This protein binds this small molecule.
Small molecule (SMILES): CC(=O)N[C@H]1[C@H](O[C@H]2[C@H](O)[C@@H](NC(C)=O)CO[C@@H]2CO)O[C@H](CO)[C@@H](O[C@@H]2O[C@H](CO)[C@@H](O)[C@H](O)[C@@H]2O)[C@@H]1O

Binding-site contacts:
Ligand atom C6 contacts residue TRP237 of chain 1.E at 4.0 Å (hydrophobic).
Ligand atom C7 contacts residue ASN166 of chain 1.E at 3.1 Å.
Ligand atom C3 contacts residue ASN166 of chain 1.E at 3.6 Å.
Ligand atom C5 contacts residue TRP237 of chain 1.E at 4.2 Å (hydrophobic).
Ligand atom O7 contacts residue THR239 of chain 1.E at 4.3 Å.
Ligand atom N2 contacts residue ASN166 of chain 1.E at 2.6 Å (h-bond).
Ligand atom O5 contacts residue ASN166 of chain 1.E at 2.3 Å (h-bond).
Ligand atom C1 contacts residue TRP237 of chain 1.E at 4.4 Å (hydrophobic).
Ligand atom N2 contacts residue THR239 of chain 1.E at 4.1 Å.
Ligand atom C4 contacts residue ASN166 of chain 1.E at 4.1 Å.
Ligand atom O5 contacts residue THR168 of chain 1.E at 4.2 Å.
Ligand atom C5 contacts residue ASN166 of chain 1.E at 3.6 Å.
Ligand atom C7 contacts residue THR239 of chain 1.E at 4.3 Å.
Ligand atom C1 contacts residue ASN166 of chain 1.E at 1.4 Å.
Ligand atom C2 contacts residue ASN166 of chain 1.E at 2.2 Å.
Ligand atom C8 contacts residue TRP237 of chain 1.E at 3.5 Å (hydrophobic).
Ligand atom O7 contacts residue ASN166 of chain 1.E at 2.8 Å (h-bond).

Sequence of chain 1.E:
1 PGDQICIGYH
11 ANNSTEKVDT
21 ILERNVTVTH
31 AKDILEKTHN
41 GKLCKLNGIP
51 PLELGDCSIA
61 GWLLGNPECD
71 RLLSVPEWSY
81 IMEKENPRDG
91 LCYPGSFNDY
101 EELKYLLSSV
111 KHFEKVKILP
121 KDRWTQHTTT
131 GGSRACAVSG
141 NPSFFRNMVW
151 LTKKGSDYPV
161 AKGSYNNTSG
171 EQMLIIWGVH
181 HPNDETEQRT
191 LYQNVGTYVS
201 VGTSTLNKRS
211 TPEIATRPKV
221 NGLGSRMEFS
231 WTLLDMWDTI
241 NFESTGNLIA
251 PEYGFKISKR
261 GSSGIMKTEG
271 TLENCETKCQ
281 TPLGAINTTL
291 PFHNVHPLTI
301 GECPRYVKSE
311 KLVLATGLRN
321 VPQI